Binding-site contacts:
Ligand atom O7 contacts residue ASN264 of chain 1.B at 3.4 Å (h-bond).
Ligand atom C8 contacts residue ASN264 of chain 1.B at 4.4 Å.
Ligand atom C7 contacts residue ASN264 of chain 1.B at 3.3 Å.
Ligand atom C5 contacts residue ASN264 of chain 1.B at 3.7 Å.
Ligand atom C8 contacts residue GLU263 of chain 1.B at 3.4 Å.
Ligand atom C7 contacts residue GLU263 of chain 1.B at 3.6 Å.
Ligand atom N2 contacts residue GLU263 of chain 1.B at 3.2 Å (salt-bridge).
Ligand atom O5 contacts residue ASN264 of chain 1.B at 2.4 Å (h-bond).
Ligand atom C4 contacts residue ASN264 of chain 1.B at 4.2 Å.
Ligand atom C2 contacts residue GLU263 of chain 1.B at 4.2 Å.
Ligand atom C3 contacts residue ASN264 of chain 1.B at 3.8 Å.
Ligand atom C1 contacts residue GLU263 of chain 1.B at 4.0 Å.
Ligand atom N2 contacts residue ASN264 of chain 1.B at 2.9 Å (h-bond).
Ligand atom C2 contacts residue ASN264 of chain 1.B at 2.5 Å.
Ligand atom C1 contacts residue ASN264 of chain 1.B at 1.4 Å.

Sequence of chain 1.B:
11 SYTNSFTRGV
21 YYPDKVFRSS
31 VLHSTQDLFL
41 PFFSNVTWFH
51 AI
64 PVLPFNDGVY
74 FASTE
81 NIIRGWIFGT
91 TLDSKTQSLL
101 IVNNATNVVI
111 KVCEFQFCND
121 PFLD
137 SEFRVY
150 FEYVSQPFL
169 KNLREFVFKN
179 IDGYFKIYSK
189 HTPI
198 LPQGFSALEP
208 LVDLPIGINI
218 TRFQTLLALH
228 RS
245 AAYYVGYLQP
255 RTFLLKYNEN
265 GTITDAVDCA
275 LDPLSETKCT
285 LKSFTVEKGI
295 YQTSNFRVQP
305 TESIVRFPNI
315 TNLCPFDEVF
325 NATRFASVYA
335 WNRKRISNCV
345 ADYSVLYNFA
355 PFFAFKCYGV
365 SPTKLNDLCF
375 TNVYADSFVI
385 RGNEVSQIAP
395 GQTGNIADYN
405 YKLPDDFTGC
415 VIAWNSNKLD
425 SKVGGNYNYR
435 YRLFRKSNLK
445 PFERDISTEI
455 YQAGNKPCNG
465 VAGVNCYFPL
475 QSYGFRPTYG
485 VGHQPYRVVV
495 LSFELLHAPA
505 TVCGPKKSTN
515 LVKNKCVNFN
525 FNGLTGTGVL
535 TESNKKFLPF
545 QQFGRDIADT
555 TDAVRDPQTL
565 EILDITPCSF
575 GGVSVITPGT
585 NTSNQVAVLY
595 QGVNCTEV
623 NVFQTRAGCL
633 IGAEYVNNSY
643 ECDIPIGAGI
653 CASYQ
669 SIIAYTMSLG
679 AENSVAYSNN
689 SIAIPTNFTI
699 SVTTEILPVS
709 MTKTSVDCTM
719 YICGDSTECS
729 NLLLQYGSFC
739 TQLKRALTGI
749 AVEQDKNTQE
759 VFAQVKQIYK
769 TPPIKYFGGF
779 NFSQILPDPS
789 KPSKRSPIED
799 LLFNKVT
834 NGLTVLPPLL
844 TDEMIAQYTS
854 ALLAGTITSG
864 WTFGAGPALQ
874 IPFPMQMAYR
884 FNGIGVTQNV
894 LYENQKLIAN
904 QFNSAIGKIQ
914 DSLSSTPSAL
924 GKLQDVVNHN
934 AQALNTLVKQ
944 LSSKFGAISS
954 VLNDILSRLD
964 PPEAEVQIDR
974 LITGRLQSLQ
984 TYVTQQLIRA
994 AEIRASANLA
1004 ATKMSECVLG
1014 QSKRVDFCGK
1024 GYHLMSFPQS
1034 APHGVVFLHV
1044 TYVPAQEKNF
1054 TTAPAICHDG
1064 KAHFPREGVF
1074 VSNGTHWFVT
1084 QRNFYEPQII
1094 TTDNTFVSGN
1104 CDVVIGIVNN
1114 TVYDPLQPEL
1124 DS

A protein and the small-molecule ligand that binds it are described below.
Small molecule (SMILES): CC(=O)N[C@@H]1[C@@H](O)[C@H](O)[C@@H](CO)O[C@H]1O